The small molecule below binds the protein below.
Small molecule (SMILES): CCO/N=C/c1ccc(OCC[C@@H](C)CCN2CCN(c3ccnc(N)c3)C2=O)cc1

Sequence of chain 32.C:
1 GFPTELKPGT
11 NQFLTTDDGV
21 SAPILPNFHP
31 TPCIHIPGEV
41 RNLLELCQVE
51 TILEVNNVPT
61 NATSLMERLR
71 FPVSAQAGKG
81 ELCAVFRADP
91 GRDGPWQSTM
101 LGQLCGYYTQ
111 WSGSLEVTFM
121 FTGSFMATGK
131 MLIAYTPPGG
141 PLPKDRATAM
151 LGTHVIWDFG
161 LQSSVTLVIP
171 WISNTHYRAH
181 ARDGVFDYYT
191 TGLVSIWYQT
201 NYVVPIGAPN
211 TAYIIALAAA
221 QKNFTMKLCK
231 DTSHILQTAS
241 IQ

Sequence of chain 32.A:
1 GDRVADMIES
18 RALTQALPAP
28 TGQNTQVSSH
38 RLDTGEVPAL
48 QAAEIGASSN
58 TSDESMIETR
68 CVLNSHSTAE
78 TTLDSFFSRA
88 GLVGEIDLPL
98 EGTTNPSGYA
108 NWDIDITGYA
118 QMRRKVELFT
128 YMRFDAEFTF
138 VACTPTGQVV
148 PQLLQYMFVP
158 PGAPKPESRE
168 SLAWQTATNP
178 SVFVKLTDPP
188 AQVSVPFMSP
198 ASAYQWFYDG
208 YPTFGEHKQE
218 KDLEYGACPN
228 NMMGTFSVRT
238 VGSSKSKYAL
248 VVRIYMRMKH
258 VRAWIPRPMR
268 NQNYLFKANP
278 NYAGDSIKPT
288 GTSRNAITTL

Sequence of chain 33.C:
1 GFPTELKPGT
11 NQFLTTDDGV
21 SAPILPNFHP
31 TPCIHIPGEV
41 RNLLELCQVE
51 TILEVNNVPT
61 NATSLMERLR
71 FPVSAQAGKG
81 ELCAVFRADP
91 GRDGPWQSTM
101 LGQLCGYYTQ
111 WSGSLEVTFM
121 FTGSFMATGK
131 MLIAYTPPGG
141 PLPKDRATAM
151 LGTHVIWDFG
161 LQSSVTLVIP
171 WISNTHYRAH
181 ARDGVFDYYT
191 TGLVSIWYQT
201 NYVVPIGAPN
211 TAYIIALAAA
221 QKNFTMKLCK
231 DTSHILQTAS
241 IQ

Binding-site contacts:
Ligand atom OAW contacts residue MET195 of chain 32.A at 3.5 Å.
Ligand atom CAL contacts residue THR114 of chain 32.A at 3.8 Å.
Ligand atom CAY contacts residue THR114 of chain 32.A at 3.8 Å.
Ligand atom CAF contacts residue GLN202 of chain 32.A at 3.5 Å.
Ligand atom CAA contacts residue TYR153 of chain 32.A at 3.9 Å (hydrophobic).
Ligand atom CAS contacts residue TYR201 of chain 32.A at 3.7 Å (hydrophobic).
Ligand atom CAG contacts residue ASN228 of chain 32.A at 3.3 Å.
Ligand atom CAG contacts residue GLN202 of chain 32.A at 3.5 Å.
Ligand atom CAZ contacts residue VAL192 of chain 32.A at 3.6 Å (hydrophobic).
Ligand atom OAW contacts residue ILE111 of chain 32.A at 3.2 Å.
Ligand atom NBE contacts residue TRP203 of chain 32.A at 3.8 Å.
Ligand atom CAH contacts residue VAL192 of chain 32.A at 3.5 Å (hydrophobic).
Ligand atom CAF contacts residue ASN228 of chain 32.A at 3.8 Å.
Ligand atom CAK contacts residue PHE155 of chain 32.A at 2.9 Å (hydrophobic).
Ligand atom OAV contacts residue VAL190 of chain 32.A at 3.9 Å.
Ligand atom CAB contacts residue PHE131 of chain 32.A at 3.8 Å (hydrophobic).
Ligand atom CAA contacts residue SER178 of chain 32.A at 3.5 Å.
Ligand atom CAR contacts residue ASN228 of chain 32.A at 3.7 Å.
Ligand atom NAC contacts residue THR114 of chain 32.A at 3.1 Å (h-bond).
Ligand atom CAH contacts residue PHE135 of chain 32.A at 3.4 Å (hydrophobic).
Ligand atom OAD contacts residue ASP112 of chain 32.A at 3.4 Å.
Ligand atom CAR contacts residue TYR201 of chain 32.A at 3.2 Å (hydrophobic).
Ligand atom NAC contacts residue ALA275 of chain 32.A at 3.5 Å.
Ligand atom CAS contacts residue ASN228 of chain 32.A at 3.8 Å.
Ligand atom CBA contacts residue ILE111 of chain 32.A at 3.7 Å (hydrophobic).
Ligand atom CAM contacts residue PRO177 of chain 32.A at 3.6 Å (hydrophobic).
Ligand atom OAD contacts residue ILE113 of chain 32.A at 3.1 Å (h-bond).
Ligand atom CAN contacts residue PHE135 of chain 32.A at 3.4 Å (hydrophobic).
Ligand atom CAA contacts residue VAL179 of chain 32.A at 3.1 Å (hydrophobic).
Ligand atom CAQ contacts residue ILE113 of chain 32.A at 3.9 Å (hydrophobic).
Ligand atom CAJ contacts residue VAL192 of chain 32.A at 3.7 Å (hydrophobic).
Ligand atom CAI contacts residue PHE155 of chain 32.A at 3.1 Å (hydrophobic).
Ligand atom CAB contacts residue PHE135 of chain 32.A at 3.8 Å (hydrophobic).
Ligand atom NAT contacts residue PHE155 of chain 32.A at 3.6 Å.
Ligand atom CBB contacts residue ASN228 of chain 32.A at 3.7 Å.
Ligand atom CAJ contacts residue PHE135 of chain 32.A at 3.1 Å (hydrophobic).
Ligand atom CAA contacts residue PRO177 of chain 32.A at 3.5 Å (hydrophobic).
Ligand atom CAE contacts residue PHE137 of chain 32.A at 3.9 Å (hydrophobic).
Ligand atom CAF contacts residue TRP203 of chain 32.A at 3.7 Å (hydrophobic).
Ligand atom CAM contacts residue PHE155 of chain 32.A at 3.8 Å (hydrophobic).